Binding-site contacts:
Ligand atom C22 contacts residue CYS99 of chain 1.B at 3.5 Å (hydrophobic).
Ligand atom N33 contacts residue GLU66 of chain 1.B at 3.3 Å (salt-bridge).
Ligand atom C34 contacts residue GLU66 of chain 1.B at 3.6 Å.
Ligand atom C31 contacts residue LYS53 of chain 1.B at 3.6 Å.
Ligand atom C3 contacts residue ASP165 of chain 1.B at 3.5 Å.
Ligand atom C37 contacts residue GLU66 of chain 1.B at 3.2 Å.
Ligand atom C30 contacts residue LYS53 of chain 1.B at 3.6 Å.
Ligand atom O36 contacts residue GLU66 of chain 1.B at 3.0 Å (salt-bridge).
Ligand atom C2 contacts residue SER164 of chain 1.B at 3.6 Å.
Ligand atom C37 contacts residue VAL67 of chain 1.B at 3.7 Å (hydrophobic).
Ligand atom C30 contacts residue ALA51 of chain 1.B at 3.8 Å (hydrophobic).
Ligand atom C3 contacts residue SER164 of chain 1.B at 3.7 Å.
Ligand atom N21 contacts residue CYS99 of chain 1.B at 2.4 Å (h-bond).
Ligand atom N27 contacts residue GLU105 of chain 1.B at 3.0 Å (salt-bridge).
Ligand atom N18 contacts residue CYS99 of chain 1.B at 2.9 Å (h-bond).
Ligand atom C28 contacts residue GLU105 of chain 1.B at 3.4 Å.
Ligand atom C24 contacts residue CYS99 of chain 1.B at 3.3 Å (hydrophobic).
Ligand atom O35 contacts residue ILE94 of chain 1.B at 3.2 Å.
Ligand atom C17 contacts residue GLU97 of chain 1.B at 3.7 Å.
Ligand atom C31 contacts residue ILE96 of chain 1.B at 3.3 Å (hydrophobic).
Ligand atom O35 contacts residue LYS53 of chain 1.B at 3.4 Å.
Ligand atom C26 contacts residue GLU105 of chain 1.B at 3.1 Å.
Ligand atom C34 contacts residue ILE94 of chain 1.B at 3.7 Å (hydrophobic).
Ligand atom C5 contacts residue LYS53 of chain 1.B at 3.8 Å.
Ligand atom C1 contacts residue SER164 of chain 1.B at 3.0 Å.
Ligand atom C17 contacts residue ALA51 of chain 1.B at 3.3 Å (hydrophobic).
Ligand atom C17 contacts residue CYS99 of chain 1.B at 3.5 Å (hydrophobic).
Ligand atom C24 contacts residue ALA100 of chain 1.B at 3.1 Å (hydrophobic).
Ligand atom C4 contacts residue LYS53 of chain 1.B at 3.8 Å.
Ligand atom C30 contacts residue ILE96 of chain 1.B at 3.3 Å (hydrophobic).
Ligand atom C13 contacts residue VAL40 of chain 1.B at 3.9 Å (hydrophobic).
Ligand atom C37 contacts residue ILE94 of chain 1.B at 3.6 Å (hydrophobic).
Ligand atom C25 contacts residue ALA100 of chain 1.B at 3.6 Å (hydrophobic).
Ligand atom C26 contacts residue ALA100 of chain 1.B at 3.7 Å (hydrophobic).
Ligand atom C19 contacts residue CYS99 of chain 1.B at 3.3 Å (hydrophobic).
Ligand atom O36 contacts residue ILE94 of chain 1.B at 3.6 Å.
Ligand atom C4 contacts residue GLU66 of chain 1.B at 3.8 Å.
Ligand atom C16 contacts residue ALA51 of chain 1.B at 3.4 Å (hydrophobic).
Ligand atom N18 contacts residue LEU98 of chain 1.B at 3.7 Å.
Ligand atom C29 contacts residue ILE96 of chain 1.B at 3.9 Å (hydrophobic).

Sequence of chain 1.B:
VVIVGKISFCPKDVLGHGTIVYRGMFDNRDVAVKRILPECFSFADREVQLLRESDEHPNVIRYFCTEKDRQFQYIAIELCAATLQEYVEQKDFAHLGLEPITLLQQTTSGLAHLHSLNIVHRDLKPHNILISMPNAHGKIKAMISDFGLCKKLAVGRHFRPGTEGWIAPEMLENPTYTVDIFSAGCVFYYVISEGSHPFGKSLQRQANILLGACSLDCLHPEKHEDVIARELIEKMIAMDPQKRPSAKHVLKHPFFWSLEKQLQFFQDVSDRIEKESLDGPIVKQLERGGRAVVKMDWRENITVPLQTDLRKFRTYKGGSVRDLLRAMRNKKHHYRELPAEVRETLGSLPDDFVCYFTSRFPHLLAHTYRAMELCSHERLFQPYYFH

A protein and the small-molecule ligand that binds it are described below.
Small molecule (SMILES): COC(=O)Nc1cccc2c(Oc3ncccc3-c3ccnc(N[C@H]4CCCNC4)n3)c(C)ccc12